The small molecule below binds the protein below.
Small molecule (SMILES): Cc1c[nH]c(-c2cnc(NCCNc3ccc(C#N)cn3)nc2-c2ccc(Cl)cc2Cl)n1

Binding-site contacts:
Ligand atom C8 contacts residue VAL139 of chain 1.A at 3.1 Å (hydrophobic).
Ligand atom N5 contacts residue TYR138 of chain 1.A at 3.9 Å.
Ligand atom C11 contacts residue LEU192 of chain 1.A at 3.5 Å (hydrophobic).
Ligand atom C20 contacts residue GLN189 of chain 1.A at 3.5 Å.
Ligand atom C17 contacts residue PHE71 of chain 1.A at 3.9 Å (hydrophobic).
Ligand atom C contacts residue ASN68 of chain 1.A at 3.5 Å.
Ligand atom CL1 contacts residue ASP204 of chain 1.A at 3.7 Å.
Ligand atom N6 contacts residue LEU136 of chain 1.A at 3.8 Å.
Ligand atom C10 contacts residue ALA87 of chain 1.A at 3.6 Å (hydrophobic).
Ligand atom C18 contacts residue PHE71 of chain 1.A at 3.6 Å (hydrophobic).
Ligand atom CL contacts residue PHE71 of chain 1.A at 3.5 Å.
Ligand atom C2 contacts residue PHE71 of chain 1.A at 3.6 Å (hydrophobic).
Ligand atom CL contacts residue ILE66 of chain 1.A at 3.6 Å.
Ligand atom C14 contacts residue LEU192 of chain 1.A at 3.9 Å (hydrophobic).
Ligand atom N2 contacts residue THR142 of chain 1.A at 3.6 Å.
Ligand atom N5 contacts residue LEU192 of chain 1.A at 3.7 Å.
Ligand atom C7 contacts residue VAL139 of chain 1.A at 3.1 Å (hydrophobic).
Ligand atom C8 contacts residue ILE66 of chain 1.A at 3.8 Å (hydrophobic).
Ligand atom C9 contacts residue VAL139 of chain 1.A at 3.5 Å (hydrophobic).
Ligand atom C11 contacts residue ALA87 of chain 1.A at 3.9 Å (hydrophobic).
Ligand atom C8 contacts residue TYR138 of chain 1.A at 3.7 Å (hydrophobic).
Ligand atom C10 contacts residue LEU192 of chain 1.A at 3.3 Å (hydrophobic).
Ligand atom N3 contacts residue PRO140 of chain 1.A at 3.6 Å (h-bond).
Ligand atom C7 contacts residue PRO140 of chain 1.A at 3.5 Å (hydrophobic).
Ligand atom C6 contacts residue THR142 of chain 1.A at 3.7 Å.
Ligand atom CL1 contacts residue PHE71 of chain 1.A at 3.7 Å.
Ligand atom N1 contacts residue GLY67 of chain 1.A at 3.9 Å.
Ligand atom C10 contacts residue ASP137 of chain 1.A at 3.4 Å.
Ligand atom C6 contacts residue ILE66 of chain 1.A at 3.9 Å (hydrophobic).
Ligand atom N5 contacts residue ASP137 of chain 1.A at 3.8 Å.
Ligand atom CL contacts residue GLY67 of chain 1.A at 3.6 Å.
Ligand atom C20 contacts residue CYS203 of chain 1.A at 3.5 Å (hydrophobic).
Ligand atom N5 contacts residue ALA87 of chain 1.A at 3.8 Å.
Ligand atom N5 contacts residue VAL139 of chain 1.A at 3.4 Å (h-bond).
Ligand atom C21 contacts residue GLN189 of chain 1.A at 3.4 Å.
Ligand atom N7 contacts residue ARG145 of chain 1.A at 3.8 Å.
Ligand atom N4 contacts residue VAL139 of chain 1.A at 2.6 Å (h-bond).
Ligand atom C18 contacts residue VAL74 of chain 1.A at 3.8 Å (hydrophobic).
Ligand atom N6 contacts residue CYS203 of chain 1.A at 3.9 Å.
Ligand atom N4 contacts residue TYR138 of chain 1.A at 3.4 Å.

Sequence of chain 1.A:
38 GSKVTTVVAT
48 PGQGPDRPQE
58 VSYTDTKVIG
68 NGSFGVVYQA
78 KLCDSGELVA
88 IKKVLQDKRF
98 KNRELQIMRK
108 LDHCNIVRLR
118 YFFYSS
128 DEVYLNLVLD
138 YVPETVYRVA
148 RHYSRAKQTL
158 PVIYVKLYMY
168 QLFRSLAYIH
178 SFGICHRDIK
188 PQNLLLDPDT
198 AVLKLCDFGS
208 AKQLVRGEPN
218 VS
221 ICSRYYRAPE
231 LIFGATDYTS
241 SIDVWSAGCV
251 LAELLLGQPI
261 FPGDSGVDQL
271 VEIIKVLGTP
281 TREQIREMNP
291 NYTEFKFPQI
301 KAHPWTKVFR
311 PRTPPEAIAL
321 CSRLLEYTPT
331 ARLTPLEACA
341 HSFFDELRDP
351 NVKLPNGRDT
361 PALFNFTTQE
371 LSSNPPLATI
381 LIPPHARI